Sequence of chain 32.D:
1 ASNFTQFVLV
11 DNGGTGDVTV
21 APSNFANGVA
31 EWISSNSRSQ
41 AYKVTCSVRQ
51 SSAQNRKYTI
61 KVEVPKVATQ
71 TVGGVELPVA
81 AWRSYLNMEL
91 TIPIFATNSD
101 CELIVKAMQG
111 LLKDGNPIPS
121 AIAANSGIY

This protein binds this small molecule.
Small molecule (SMILES): Nc1ccn([C@@H]2O[C@H](CO[P](=O)(O)O[C@H]3[C@@H](O)[C@H](n4ccc(N)nc4=O)O[C@@H]3CO[P](=O)(O)O[C@H]3[C@@H](O)[C@H](n4cnc5c(N)ncnc54)O[C@@H]3CO[P](=O)(O)O[C@H]3[C@@H](O)[C@H](n4ccc(N)nc4=O)O[C@@H]3CO[P](=O)(O)O[C@H]3[C@@H](O)[C@H](n4ccc(=O)[nH]c4=O)O[C@@H]3CO[P](=O)(O)O[C@H]3[C@@H](O)[C@H](n4cnc5c(N)ncnc54)O[C@@H]3CO[P](=O)(O)O[C@H]3[C@@H](O)[C@H](n4cnc5c(=O)nc(N)[nH]c54)O[C@@H]3CO[P](=O)(O)O[C@H]3[C@@H](O)[C@H](n4cnc5c(=O)nc(N)[nH]c54)O[C@@H]3CO)[C@@H](O)[C@H]2O)c(=O)n1

Sequence of chain 33.C:
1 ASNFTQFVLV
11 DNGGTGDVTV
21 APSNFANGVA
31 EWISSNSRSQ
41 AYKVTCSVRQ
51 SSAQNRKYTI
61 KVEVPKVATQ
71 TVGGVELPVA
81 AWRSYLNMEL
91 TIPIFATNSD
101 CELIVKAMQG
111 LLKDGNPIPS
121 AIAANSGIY

Binding-site contacts:
Ligand atom N1 contacts residue THR59 of chain 33.C at 3.6 Å.
Ligand atom C5 contacts residue THR45 of chain 33.C at 3.3 Å.
Ligand atom N6 contacts residue CYS46 of chain 33.C at 3.4 Å (h-bond).
Ligand atom P contacts residue ARG49 of chain 32.D at 2.9 Å.
Ligand atom C4 contacts residue TYR85 of chain 33.C at 3.5 Å (hydrophobic).
Ligand atom N6 contacts residue THR59 of chain 33.C at 2.9 Å (h-bond).
Ligand atom OP2 contacts residue LYS57 of chain 32.D at 3.4 Å.
Ligand atom O3' contacts residue TYR85 of chain 33.C at 3.6 Å.
Ligand atom C3' contacts residue TYR85 of chain 33.C at 3.3 Å (hydrophobic).
Ligand atom OP2 contacts residue LYS43 of chain 33.C at 3.2 Å (salt-bridge).
Ligand atom O2' contacts residue TYR85 of chain 33.C at 3.5 Å.
Ligand atom O2 contacts residue ASN87 of chain 33.C at 3.2 Å (h-bond).
Ligand atom C5' contacts residue SER51 of chain 32.D at 3.5 Å.
Ligand atom C2' contacts residue TYR85 of chain 33.C at 3.4 Å (hydrophobic).
Ligand atom C5' contacts residue TYR85 of chain 33.C at 3.1 Å (hydrophobic).
Ligand atom C2 contacts residue SER47 of chain 33.C at 3.0 Å.
Ligand atom OP1 contacts residue ARG49 of chain 32.D at 2.5 Å (salt-bridge).
Ligand atom OP1 contacts residue SER52 of chain 32.D at 3.0 Å.
Ligand atom C2' contacts residue GLU63 of chain 33.C at 3.5 Å.
Ligand atom O3' contacts residue SER51 of chain 32.D at 3.5 Å (h-bond).
Ligand atom OP2 contacts residue TYR85 of chain 33.C at 2.5 Å (h-bond).
Ligand atom C4' contacts residue TYR85 of chain 33.C at 3.3 Å (hydrophobic).
Ligand atom OP2 contacts residue ASN55 of chain 32.D at 3.2 Å (h-bond).
Ligand atom OP2 contacts residue ARG49 of chain 32.D at 2.4 Å (salt-bridge).
Ligand atom N7 contacts residue THR45 of chain 33.C at 2.6 Å (h-bond).
Ligand atom OP2 contacts residue LYS57 of chain 32.D at 2.7 Å (salt-bridge).
Ligand atom C6 contacts residue THR45 of chain 33.C at 3.5 Å.
Ligand atom P contacts residue TYR85 of chain 33.C at 3.5 Å.
Ligand atom N1 contacts residue SER47 of chain 33.C at 2.7 Å (h-bond).
Ligand atom P contacts residue SER51 of chain 32.D at 3.4 Å.
Ligand atom OP1 contacts residue SER51 of chain 32.D at 2.7 Å (h-bond).
Ligand atom N1 contacts residue TYR85 of chain 33.C at 3.6 Å.
Ligand atom OP1 contacts residue SER51 of chain 32.D at 3.3 Å.
Ligand atom O2' contacts residue GLU63 of chain 33.C at 3.0 Å (salt-bridge).
Ligand atom C5 contacts residue TYR85 of chain 33.C at 3.5 Å (hydrophobic).
Ligand atom C6 contacts residue TYR85 of chain 33.C at 3.5 Å (hydrophobic).
Ligand atom OP1 contacts residue ASN55 of chain 32.D at 3.3 Å (h-bond).
Ligand atom O4' contacts residue LYS61 of chain 33.C at 3.1 Å (salt-bridge).
Ligand atom OP2 contacts residue SER51 of chain 32.D at 3.2 Å (h-bond).
Ligand atom N6 contacts residue THR45 of chain 33.C at 2.9 Å (h-bond).